Binding-site contacts:
Ligand atom C8 contacts residue ARG555 of chain 1.B at 3.4 Å.
Ligand atom C6 contacts residue ARG555 of chain 1.B at 4.4 Å.
Ligand atom O6 contacts residue VAL277 of chain 1.B at 4.0 Å.
Ligand atom C2 contacts residue ASN279 of chain 1.B at 2.5 Å.
Ligand atom O5 contacts residue VAL277 of chain 1.B at 3.4 Å.
Ligand atom C8 contacts residue GLU306 of chain 1.B at 3.9 Å.
Ligand atom C7 contacts residue SER307 of chain 1.B at 4.3 Å.
Ligand atom O7 contacts residue SER307 of chain 1.B at 3.5 Å (h-bond).
Ligand atom C7 contacts residue ASP636 of chain 1.B at 4.5 Å.
Ligand atom C7 contacts residue ASN279 of chain 1.B at 3.4 Å.
Ligand atom C6 contacts residue ASP637 of chain 1.B at 4.3 Å.
Ligand atom O7 contacts residue ARG308 of chain 1.B at 3.6 Å.
Ligand atom O7 contacts residue ASP637 of chain 1.B at 4.3 Å.
Ligand atom O5 contacts residue ASN279 of chain 1.B at 2.3 Å (h-bond).
Ligand atom C7 contacts residue ARG555 of chain 1.B at 4.5 Å.
Ligand atom N2 contacts residue ASN279 of chain 1.B at 2.9 Å (h-bond).
Ligand atom C5 contacts residue ASN279 of chain 1.B at 3.6 Å.
Ligand atom C1 contacts residue ASN279 of chain 1.B at 1.4 Å.
Ligand atom C7 contacts residue ASP637 of chain 1.B at 3.6 Å.
Ligand atom O7 contacts residue ASN279 of chain 1.B at 3.4 Å (h-bond).
Ligand atom C1 contacts residue VAL277 of chain 1.B at 3.8 Å (hydrophobic).
Ligand atom C4 contacts residue ASN279 of chain 1.B at 4.2 Å.
Ligand atom C6 contacts residue VAL277 of chain 1.B at 3.9 Å (hydrophobic).
Ligand atom C8 contacts residue ASP637 of chain 1.B at 3.3 Å.
Ligand atom O7 contacts residue ASP636 of chain 1.B at 4.0 Å.
Ligand atom O3 contacts residue ASP636 of chain 1.B at 4.4 Å.
Ligand atom C3 contacts residue ASN279 of chain 1.B at 3.8 Å.
Ligand atom N2 contacts residue ASP637 of chain 1.B at 3.9 Å.
Ligand atom C5 contacts residue VAL277 of chain 1.B at 3.6 Å (hydrophobic).
Ligand atom O6 contacts residue ASP637 of chain 1.B at 3.8 Å.

The small molecule below binds the protein below.
Small molecule (SMILES): CC(=O)N[C@H]1[C@H](O[C@H]2[C@H](O)[C@@H](NC(C)=O)CO[C@@H]2CO)O[C@H](CO)[C@@H](O)[C@@H]1O

Sequence of chain 1.B:
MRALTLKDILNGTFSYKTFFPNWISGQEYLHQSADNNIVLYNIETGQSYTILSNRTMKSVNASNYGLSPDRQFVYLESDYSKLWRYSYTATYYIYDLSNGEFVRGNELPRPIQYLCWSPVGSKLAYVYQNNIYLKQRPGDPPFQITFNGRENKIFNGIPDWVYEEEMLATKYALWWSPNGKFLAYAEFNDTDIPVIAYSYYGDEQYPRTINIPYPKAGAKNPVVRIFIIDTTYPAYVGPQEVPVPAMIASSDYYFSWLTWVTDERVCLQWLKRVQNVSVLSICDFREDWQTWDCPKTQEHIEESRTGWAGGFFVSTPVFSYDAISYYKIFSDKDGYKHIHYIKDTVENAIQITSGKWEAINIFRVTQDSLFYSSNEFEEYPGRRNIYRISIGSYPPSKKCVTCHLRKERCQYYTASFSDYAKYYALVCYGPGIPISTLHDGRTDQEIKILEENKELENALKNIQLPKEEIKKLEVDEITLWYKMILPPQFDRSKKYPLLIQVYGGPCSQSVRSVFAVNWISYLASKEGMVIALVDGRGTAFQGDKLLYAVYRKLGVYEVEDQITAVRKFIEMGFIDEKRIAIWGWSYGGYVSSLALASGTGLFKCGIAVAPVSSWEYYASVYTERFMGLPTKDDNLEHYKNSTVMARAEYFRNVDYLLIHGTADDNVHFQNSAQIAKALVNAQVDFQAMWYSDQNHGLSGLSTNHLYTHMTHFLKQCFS